The small molecule below binds the protein below.
Small molecule (SMILES): CC(=O)N[C@H]1[C@H](O[C@H]2[C@H](O)[C@@H](NC(C)=O)CO[C@@H]2CO)O[C@H](CO)[C@@H](O)[C@@H]1O

Sequence of chain 1.B:
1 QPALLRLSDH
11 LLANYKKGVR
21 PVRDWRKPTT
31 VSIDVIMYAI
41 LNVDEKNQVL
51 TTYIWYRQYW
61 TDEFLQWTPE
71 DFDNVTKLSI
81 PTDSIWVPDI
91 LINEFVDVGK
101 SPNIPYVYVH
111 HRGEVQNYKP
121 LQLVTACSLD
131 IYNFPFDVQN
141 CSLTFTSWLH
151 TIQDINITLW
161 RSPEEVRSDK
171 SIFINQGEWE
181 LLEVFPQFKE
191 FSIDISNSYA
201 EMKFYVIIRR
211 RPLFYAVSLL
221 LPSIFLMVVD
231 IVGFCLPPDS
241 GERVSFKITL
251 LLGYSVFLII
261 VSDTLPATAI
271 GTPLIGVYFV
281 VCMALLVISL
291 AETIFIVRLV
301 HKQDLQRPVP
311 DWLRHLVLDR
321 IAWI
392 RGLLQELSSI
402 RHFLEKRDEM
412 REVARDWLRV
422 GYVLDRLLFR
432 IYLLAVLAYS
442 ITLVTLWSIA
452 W

Binding-site contacts:
Ligand atom C6 contacts residue ILE157 of chain 1.B at 4.5 Å (hydrophobic).
Ligand atom C6 contacts residue THR158 of chain 1.B at 4.3 Å.
Ligand atom C3 contacts residue ASN156 of chain 1.B at 3.7 Å.
Ligand atom C7 contacts residue ASN156 of chain 1.B at 3.1 Å.
Ligand atom C8 contacts residue ASN156 of chain 1.B at 4.4 Å.
Ligand atom O6 contacts residue PHE188 of chain 1.B at 3.2 Å.
Ligand atom O7 contacts residue PHE188 of chain 1.B at 4.5 Å.
Ligand atom C8 contacts residue PHE188 of chain 1.B at 4.1 Å (hydrophobic).
Ligand atom C8 contacts residue ILE152 of chain 1.B at 3.7 Å (hydrophobic).
Ligand atom N2 contacts residue ASN156 of chain 1.B at 2.9 Å (h-bond).
Ligand atom O6 contacts residue ILE157 of chain 1.B at 3.8 Å.
Ligand atom C2 contacts residue ASN156 of chain 1.B at 2.4 Å.
Ligand atom C6 contacts residue PHE188 of chain 1.B at 4.4 Å (hydrophobic).
Ligand atom O5 contacts residue ILE157 of chain 1.B at 4.1 Å.
Ligand atom O6 contacts residue THR158 of chain 1.B at 4.2 Å.
Ligand atom O7 contacts residue ASN156 of chain 1.B at 3.0 Å (h-bond).
Ligand atom C5 contacts residue PHE188 of chain 1.B at 4.3 Å (hydrophobic).
Ligand atom O5 contacts residue PHE188 of chain 1.B at 4.4 Å.
Ligand atom C5 contacts residue ASN156 of chain 1.B at 3.6 Å.
Ligand atom O5 contacts residue ASN156 of chain 1.B at 2.3 Å (h-bond).
Ligand atom C4 contacts residue ASN156 of chain 1.B at 4.2 Å.
Ligand atom C1 contacts residue PHE188 of chain 1.B at 4.4 Å (hydrophobic).
Ligand atom C1 contacts residue ASN156 of chain 1.B at 1.4 Å.